Sequence of chain 1.A:
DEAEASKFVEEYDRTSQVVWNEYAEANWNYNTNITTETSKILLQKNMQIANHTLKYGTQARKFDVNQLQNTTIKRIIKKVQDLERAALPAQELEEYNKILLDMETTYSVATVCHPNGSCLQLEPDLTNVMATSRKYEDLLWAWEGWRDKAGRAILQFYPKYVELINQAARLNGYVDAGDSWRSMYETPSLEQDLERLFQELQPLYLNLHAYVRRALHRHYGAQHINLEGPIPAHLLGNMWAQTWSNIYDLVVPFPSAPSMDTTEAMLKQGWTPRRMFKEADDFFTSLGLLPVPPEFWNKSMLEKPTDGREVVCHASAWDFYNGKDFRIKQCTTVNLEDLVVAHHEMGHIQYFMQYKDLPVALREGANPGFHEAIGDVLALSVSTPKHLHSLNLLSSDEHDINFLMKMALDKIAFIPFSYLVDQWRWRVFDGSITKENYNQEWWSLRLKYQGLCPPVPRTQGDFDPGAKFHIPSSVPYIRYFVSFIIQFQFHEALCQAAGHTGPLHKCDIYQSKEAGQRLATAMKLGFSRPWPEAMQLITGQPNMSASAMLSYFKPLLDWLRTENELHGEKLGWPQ

Binding-site contacts:
Ligand atom OD2 contacts residue TYR487 of chain 1.A at 3.4 Å (h-bond).
Ligand atom OD1 contacts residue HIS347 of chain 1.A at 4.0 Å.
Ligand atom O contacts residue HIS317 of chain 1.A at 3.3 Å.
Ligand atom OD1 contacts residue HIS317 of chain 1.A at 4.0 Å.
Ligand atom OD2 contacts residue ACT1 of chain 1.H at 3.6 Å.
Ligand atom N contacts residue TYR487 of chain 1.A at 3.9 Å.
Ligand atom C contacts residue GLN245 of chain 1.A at 3.6 Å.
Ligand atom O contacts residue LYS475 of chain 1.A at 3.8 Å.
Ligand atom OXT contacts residue LYS475 of chain 1.A at 2.7 Å (salt-bridge).
Ligand atom OXT contacts residue HIS477 of chain 1.A at 3.5 Å.
Ligand atom CB contacts residue TYR484 of chain 1.A at 4.0 Å (hydrophobic).
Ligand atom OD2 contacts residue HIS317 of chain 1.A at 2.8 Å (h-bond).
Ligand atom OD1 contacts residue ALA318 of chain 1.A at 4.3 Å.
Ligand atom C contacts residue TYR484 of chain 1.A at 3.5 Å (hydrophobic).
Ligand atom C1 contacts residue HIS317 of chain 1.A at 3.6 Å.
Ligand atom OD2 contacts residue HIS477 of chain 1.A at 3.0 Å (h-bond).
Ligand atom N contacts residue ACT1 of chain 1.H at 4.5 Å.
Ligand atom OD1 contacts residue GLU348 of chain 1.A at 3.7 Å.
Ligand atom CB contacts residue TYR487 of chain 1.A at 4.1 Å (hydrophobic).
Ligand atom CA contacts residue TYR487 of chain 1.A at 3.8 Å (hydrophobic).
Ligand atom CA contacts residue HIS477 of chain 1.A at 4.1 Å.
Ligand atom O contacts residue HIS477 of chain 1.A at 3.7 Å.
Ligand atom C contacts residue HIS317 of chain 1.A at 4.3 Å.
Ligand atom CA contacts residue TYR484 of chain 1.A at 4.0 Å (hydrophobic).
Ligand atom OD1 contacts residue ZN1 of chain 1.I at 4.5 Å.
Ligand atom OD1 contacts residue ACT1 of chain 1.H at 3.5 Å.
Ligand atom C1 contacts residue ACT1 of chain 1.H at 3.7 Å.
Ligand atom C contacts residue LYS475 of chain 1.A at 3.8 Å.
Ligand atom CB contacts residue PHE421 of chain 1.A at 4.0 Å (hydrophobic).
Ligand atom OXT contacts residue TYR484 of chain 1.A at 2.6 Å (h-bond).
Ligand atom OXT contacts residue GLN245 of chain 1.A at 3.0 Å (h-bond).
Ligand atom O contacts residue GLN245 of chain 1.A at 3.9 Å.
Ligand atom C1 contacts residue HIS477 of chain 1.A at 4.1 Å.
Ligand atom C contacts residue HIS477 of chain 1.A at 3.5 Å.
Ligand atom CB contacts residue GLN245 of chain 1.A at 4.2 Å.
Ligand atom C1 contacts residue TYR487 of chain 1.A at 4.0 Å (hydrophobic).

This small molecule binds to this protein.
Small molecule (SMILES): C[C@H](NC(=O)O)C(=O)O